Sequence of chain 1.A:
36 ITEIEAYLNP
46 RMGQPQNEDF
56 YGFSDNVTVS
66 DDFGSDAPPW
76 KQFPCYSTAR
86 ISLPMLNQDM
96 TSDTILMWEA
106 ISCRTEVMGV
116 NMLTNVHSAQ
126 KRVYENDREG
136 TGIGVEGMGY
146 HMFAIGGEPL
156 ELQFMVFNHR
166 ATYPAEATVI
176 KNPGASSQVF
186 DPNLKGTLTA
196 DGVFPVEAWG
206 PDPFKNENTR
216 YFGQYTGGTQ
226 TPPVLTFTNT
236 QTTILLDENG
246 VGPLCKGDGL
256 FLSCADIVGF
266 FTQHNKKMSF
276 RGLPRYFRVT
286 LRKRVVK

Binding-site contacts:
Ligand atom O1B contacts residue PRO74 of chain 1.B at 4.1 Å.
Ligand atom C4 contacts residue ALA72 of chain 1.B at 3.6 Å (hydrophobic).
Ligand atom N5 contacts residue PRO74 of chain 1.B at 4.2 Å.
Ligand atom C7 contacts residue THR63 of chain 1.B at 4.0 Å.
Ligand atom C7 contacts residue VAL64 of chain 1.B at 3.4 Å (hydrophobic).
Ligand atom O10 contacts residue SER65 of chain 1.B at 3.3 Å.
Ligand atom C10 contacts residue ASP71 of chain 1.B at 4.3 Å.
Ligand atom C6 contacts residue THR63 of chain 1.B at 3.7 Å.
Ligand atom C10 contacts residue PRO73 of chain 1.B at 4.3 Å (hydrophobic).
Ligand atom C11 contacts residue VAL64 of chain 1.B at 4.2 Å (hydrophobic).
Ligand atom N5 contacts residue THR63 of chain 1.B at 3.0 Å (h-bond).
Ligand atom O8 contacts residue THR63 of chain 1.B at 3.8 Å.
Ligand atom C4 contacts residue PRO74 of chain 1.B at 3.9 Å (hydrophobic).
Ligand atom C4 contacts residue THR63 of chain 1.B at 4.3 Å.
Ligand atom C5 contacts residue ALA72 of chain 1.B at 4.1 Å (hydrophobic).
Ligand atom C11 contacts residue THR63 of chain 1.B at 3.5 Å.
Ligand atom N5 contacts residue ALA72 of chain 1.B at 3.6 Å (h-bond).
Ligand atom O9 contacts residue ARG133 of chain 1.A at 3.6 Å.
Ligand atom O10 contacts residue ALA72 of chain 1.B at 3.1 Å (h-bond).
Ligand atom C10 contacts residue VAL64 of chain 1.B at 4.3 Å (hydrophobic).
Ligand atom O1A contacts residue THR63 of chain 1.B at 4.0 Å.
Ligand atom O4 contacts residue ALA72 of chain 1.B at 2.6 Å (h-bond).
Ligand atom C5 contacts residue THR63 of chain 1.B at 3.9 Å.
Ligand atom C9 contacts residue VAL64 of chain 1.B at 3.2 Å (hydrophobic).
Ligand atom O9 contacts residue ASP66 of chain 1.B at 4.3 Å.
Ligand atom C11 contacts residue ASP71 of chain 1.B at 3.6 Å.
Ligand atom O10 contacts residue SER70 of chain 1.B at 3.9 Å.
Ligand atom O7 contacts residue VAL64 of chain 1.B at 3.4 Å (h-bond).
Ligand atom C8 contacts residue VAL64 of chain 1.B at 3.9 Å (hydrophobic).
Ligand atom C10 contacts residue SER65 of chain 1.B at 3.9 Å.
Ligand atom C9 contacts residue ARG127 of chain 1.A at 4.3 Å.
Ligand atom C11 contacts residue ALA72 of chain 1.B at 3.6 Å (hydrophobic).
Ligand atom O10 contacts residue ASP71 of chain 1.B at 3.9 Å.
Ligand atom C11 contacts residue PRO73 of chain 1.B at 3.8 Å (hydrophobic).
Ligand atom C10 contacts residue ALA72 of chain 1.B at 3.3 Å (hydrophobic).
Ligand atom C11 contacts residue SER65 of chain 1.B at 3.7 Å.
Ligand atom C10 contacts residue THR63 of chain 1.B at 3.9 Å.
Ligand atom O7 contacts residue SER65 of chain 1.B at 3.8 Å.
Ligand atom O4 contacts residue PRO74 of chain 1.B at 4.1 Å.
Ligand atom C11 contacts residue HIS122 of chain 1.A at 3.9 Å.

This protein binds this small molecule.
Small molecule (SMILES): CC(=O)N[C@H]1[C@H]([C@H](O)[C@H](O)CO)O[C@@](O[C@@H]2[C@@H](O)[C@H](O)O[C@H](CO)[C@@H]2O)(C(=O)O)C[C@@H]1O

Sequence of chain 1.B:
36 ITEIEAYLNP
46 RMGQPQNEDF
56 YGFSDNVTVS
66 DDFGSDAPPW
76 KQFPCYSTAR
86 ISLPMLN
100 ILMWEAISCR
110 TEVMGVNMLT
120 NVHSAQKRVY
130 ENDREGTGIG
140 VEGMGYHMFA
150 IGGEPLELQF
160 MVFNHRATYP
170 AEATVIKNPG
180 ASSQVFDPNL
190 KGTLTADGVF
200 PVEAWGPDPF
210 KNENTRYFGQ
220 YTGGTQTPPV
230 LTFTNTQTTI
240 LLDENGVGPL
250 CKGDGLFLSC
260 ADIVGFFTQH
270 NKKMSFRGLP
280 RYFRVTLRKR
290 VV